Sequence of chain 1.E:
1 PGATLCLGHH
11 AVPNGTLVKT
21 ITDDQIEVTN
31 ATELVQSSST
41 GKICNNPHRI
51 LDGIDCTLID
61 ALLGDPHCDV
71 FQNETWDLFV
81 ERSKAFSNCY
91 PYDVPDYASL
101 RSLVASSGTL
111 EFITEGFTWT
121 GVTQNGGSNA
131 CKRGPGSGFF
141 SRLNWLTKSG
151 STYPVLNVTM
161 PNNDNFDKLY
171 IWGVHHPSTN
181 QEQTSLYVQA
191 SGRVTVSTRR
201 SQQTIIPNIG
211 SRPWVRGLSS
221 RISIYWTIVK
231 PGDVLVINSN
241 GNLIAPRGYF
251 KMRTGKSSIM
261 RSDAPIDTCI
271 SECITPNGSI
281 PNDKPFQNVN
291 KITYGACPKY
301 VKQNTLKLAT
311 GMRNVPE

A small-molecule ligand and the protein it binds are described below.
Small molecule (SMILES): CC(=O)N[C@@H]1[C@@H](O)[C@H](O)[C@@H](CO)O[C@H]1O

Binding-site contacts:
Ligand atom C8 contacts residue SER37 of chain 1.E at 3.4 Å.
Ligand atom C6 contacts residue ASN290 of chain 1.E at 4.2 Å.
Ligand atom O7 contacts residue ASN277 of chain 1.E at 2.9 Å (h-bond).
Ligand atom C3 contacts residue ASN277 of chain 1.E at 3.8 Å.
Ligand atom C7 contacts residue ASN277 of chain 1.E at 3.2 Å.
Ligand atom C1 contacts residue ASN277 of chain 1.E at 1.4 Å.
Ligand atom C1 contacts residue ASN290 of chain 1.E at 4.1 Å.
Ligand atom C2 contacts residue VAL289 of chain 1.E at 3.9 Å (hydrophobic).
Ligand atom C8 contacts residue VAL289 of chain 1.E at 4.3 Å (hydrophobic).
Ligand atom O5 contacts residue ASN290 of chain 1.E at 3.7 Å.
Ligand atom C2 contacts residue ASN277 of chain 1.E at 2.5 Å.
Ligand atom C5 contacts residue ASN277 of chain 1.E at 3.7 Å.
Ligand atom C8 contacts residue ASN277 of chain 1.E at 4.5 Å.
Ligand atom O5 contacts residue ASN277 of chain 1.E at 2.4 Å (h-bond).
Ligand atom C3 contacts residue VAL289 of chain 1.E at 4.1 Å (hydrophobic).
Ligand atom N2 contacts residue VAL289 of chain 1.E at 3.6 Å (h-bond).
Ligand atom N2 contacts residue ASN277 of chain 1.E at 3.0 Å (h-bond).
Ligand atom C4 contacts residue ASN277 of chain 1.E at 4.2 Å.
Ligand atom C5 contacts residue ASN290 of chain 1.E at 3.9 Å.
Ligand atom C7 contacts residue VAL289 of chain 1.E at 4.4 Å (hydrophobic).
Ligand atom C1 contacts residue VAL289 of chain 1.E at 3.5 Å (hydrophobic).